Sequence of chain 3.B:
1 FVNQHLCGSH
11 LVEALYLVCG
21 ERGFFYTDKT

Sequence of chain 1.B:
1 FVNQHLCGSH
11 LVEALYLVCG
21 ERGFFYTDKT

Binding-site contacts:
Ligand atom C3 contacts residue LEU11 of chain 3.B at 4.1 Å (hydrophobic).
Ligand atom C6 contacts residue CYS7 of chain 3.B at 3.8 Å (hydrophobic).
Ligand atom C1 contacts residue CYS11 of chain 3.A at 3.8 Å (hydrophobic).
Ligand atom O1 contacts residue LEU11 of chain 3.B at 4.4 Å.
Ligand atom O1 contacts residue SER9 of chain 3.A at 3.5 Å (h-bond).
Ligand atom C2 contacts residue LEU16 of chain 3.A at 4.4 Å (hydrophobic).
Ligand atom O1 contacts residue ILE10 of chain 3.A at 3.4 Å.
Ligand atom C4 contacts residue HIS10 of chain 3.B at 3.8 Å.
Ligand atom C5 contacts residue CYS6 of chain 3.A at 4.4 Å (hydrophobic).
Ligand atom C1 contacts residue HIS5 of chain 1.B at 4.1 Å.
Ligand atom C3 contacts residue HIS5 of chain 1.B at 3.8 Å.
Ligand atom C7 contacts residue HIS5 of chain 1.B at 3.7 Å.
Ligand atom C3 contacts residue LEU16 of chain 3.A at 4.4 Å (hydrophobic).
Ligand atom C4 contacts residue LEU11 of chain 3.B at 3.9 Å (hydrophobic).
Ligand atom O1 contacts residue CYS6 of chain 3.A at 2.5 Å (h-bond).
Ligand atom C6 contacts residue VAL2 of chain 1.B at 4.4 Å (hydrophobic).
Ligand atom C2 contacts residue CYS11 of chain 3.A at 3.3 Å (hydrophobic).
Ligand atom C2 contacts residue LEU11 of chain 3.B at 4.1 Å (hydrophobic).
Ligand atom O1 contacts residue CYS11 of chain 3.A at 2.8 Å (h-bond).
Ligand atom C1 contacts residue LEU11 of chain 3.B at 3.8 Å (hydrophobic).
Ligand atom C6 contacts residue LEU11 of chain 3.B at 3.5 Å (hydrophobic).
Ligand atom C2 contacts residue HIS5 of chain 1.B at 3.7 Å.
Ligand atom C6 contacts residue CYS6 of chain 3.A at 3.1 Å (hydrophobic).
Ligand atom C5 contacts residue CYS7 of chain 3.B at 3.9 Å (hydrophobic).
Ligand atom C7 contacts residue LEU16 of chain 3.A at 4.0 Å (hydrophobic).
Ligand atom C7 contacts residue ALA14 of chain 3.B at 3.6 Å (hydrophobic).
Ligand atom C7 contacts residue CYS11 of chain 3.A at 4.3 Å (hydrophobic).
Ligand atom C3 contacts residue CYS11 of chain 3.A at 4.3 Å (hydrophobic).
Ligand atom C5 contacts residue HIS10 of chain 3.B at 4.1 Å.
Ligand atom C5 contacts residue LEU6 of chain 1.B at 4.3 Å (hydrophobic).
Ligand atom C1 contacts residue CYS6 of chain 3.A at 3.3 Å (hydrophobic).
Ligand atom C4 contacts residue HIS5 of chain 1.B at 4.2 Å.
Ligand atom C5 contacts residue LEU11 of chain 3.B at 3.6 Å (hydrophobic).

Sequence of chain 3.A:
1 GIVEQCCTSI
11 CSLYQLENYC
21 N

A small-molecule ligand and the protein it binds are described below.
Small molecule (SMILES): Cc1cccc(O)c1